Binding-site contacts:
Ligand atom CE3 contacts residue ILE10 of chain 1.S at 4.2 Å (hydrophobic).
Ligand atom CA contacts residue ILE10 of chain 1.S at 4.1 Å (hydrophobic).
Ligand atom CB contacts residue LEU17 of chain 1.V at 3.7 Å (hydrophobic).
Ligand atom CZ3 contacts residue CYS6 of chain 1.S at 3.4 Å (hydrophobic).
Ligand atom CZ3 contacts residue CYS11 of chain 1.S at 3.7 Å (hydrophobic).
Ligand atom OH contacts residue LEU11 of chain 1.T at 4.3 Å.
Ligand atom CG contacts residue LEU16 of chain 1.S at 4.2 Å (hydrophobic).
Ligand atom CA contacts residue LEU17 of chain 1.V at 3.8 Å (hydrophobic).
Ligand atom CA contacts residue HIS5 of chain 1.X at 3.5 Å.
Ligand atom CB contacts residue LEU16 of chain 1.S at 4.1 Å (hydrophobic).
Ligand atom CG contacts residue HIS5 of chain 1.X at 3.5 Å.
Ligand atom CD2 contacts residue HIS5 of chain 1.X at 3.6 Å.
Ligand atom CZ3 contacts residue ILE10 of chain 1.S at 4.4 Å (hydrophobic).
Ligand atom NZ contacts residue LEU17 of chain 1.V at 4.2 Å.
Ligand atom CZ2 contacts residue LEU11 of chain 1.T at 3.8 Å (hydrophobic).
Ligand atom NZ contacts residue ILE10 of chain 1.S at 4.0 Å.
Ligand atom OH contacts residue CYS11 of chain 1.S at 2.9 Å (h-bond).
Ligand atom NE1 contacts residue HIS5 of chain 1.X at 3.6 Å.
Ligand atom CG contacts residue LEU17 of chain 1.V at 4.0 Å (hydrophobic).
Ligand atom CG contacts residue CYS11 of chain 1.S at 4.2 Å (hydrophobic).
Ligand atom OH contacts residue ILE10 of chain 1.S at 3.6 Å.
Ligand atom CE2 contacts residue HIS5 of chain 1.X at 3.7 Å.
Ligand atom CE3 contacts residue HIS5 of chain 1.X at 4.3 Å.
Ligand atom CZ2 contacts residue LEU6 of chain 1.X at 3.9 Å (hydrophobic).
Ligand atom CD1 contacts residue LEU17 of chain 1.V at 3.7 Å (hydrophobic).
Ligand atom CB contacts residue LEU13 of chain 1.S at 4.1 Å (hydrophobic).
Ligand atom CD1 contacts residue HIS5 of chain 1.X at 3.5 Å.
Ligand atom CB contacts residue HIS5 of chain 1.X at 4.1 Å.
Ligand atom OH contacts residue SER9 of chain 1.S at 3.3 Å (h-bond).
Ligand atom NZ contacts residue SER12 of chain 1.S at 4.0 Å.
Ligand atom CH2 contacts residue CYS6 of chain 1.S at 3.4 Å (hydrophobic).
Ligand atom CA contacts residue CYS11 of chain 1.S at 3.5 Å (hydrophobic).
Ligand atom NZ contacts residue CYS11 of chain 1.S at 3.0 Å (h-bond).
Ligand atom CE3 contacts residue CYS11 of chain 1.S at 3.4 Å (hydrophobic).
Ligand atom CZ2 contacts residue HIS5 of chain 1.X at 4.0 Å.
Ligand atom CD2 contacts residue CYS11 of chain 1.S at 4.1 Å (hydrophobic).
Ligand atom CH2 contacts residue LEU11 of chain 1.T at 3.5 Å (hydrophobic).
Ligand atom OH contacts residue CYS6 of chain 1.S at 2.6 Å (h-bond).
Ligand atom CZ3 contacts residue LEU11 of chain 1.T at 3.9 Å (hydrophobic).
Ligand atom CB contacts residue CYS11 of chain 1.S at 3.5 Å (hydrophobic).

Sequence of chain 1.S:
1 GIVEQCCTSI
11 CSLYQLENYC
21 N

Sequence of chain 1.T:
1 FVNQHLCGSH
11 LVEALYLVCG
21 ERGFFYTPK

This small molecule binds to this protein.
Small molecule (SMILES): NCCc1c[nH]c2ccc(O)cc12

Sequence of chain 1.V:
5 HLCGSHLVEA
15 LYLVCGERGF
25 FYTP

Sequence of chain 1.X:
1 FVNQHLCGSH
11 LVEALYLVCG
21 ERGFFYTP